A small-molecule ligand and the protein it binds are described below.
Small molecule (SMILES): CC(=O)N[C@H]1[C@H](O[C@H]2[C@H](O)[C@@H](NC(C)=O)CO[C@@H]2CO)O[C@H](CO)[C@@H](O)[C@@H]1O

Sequence of chain 1.A:
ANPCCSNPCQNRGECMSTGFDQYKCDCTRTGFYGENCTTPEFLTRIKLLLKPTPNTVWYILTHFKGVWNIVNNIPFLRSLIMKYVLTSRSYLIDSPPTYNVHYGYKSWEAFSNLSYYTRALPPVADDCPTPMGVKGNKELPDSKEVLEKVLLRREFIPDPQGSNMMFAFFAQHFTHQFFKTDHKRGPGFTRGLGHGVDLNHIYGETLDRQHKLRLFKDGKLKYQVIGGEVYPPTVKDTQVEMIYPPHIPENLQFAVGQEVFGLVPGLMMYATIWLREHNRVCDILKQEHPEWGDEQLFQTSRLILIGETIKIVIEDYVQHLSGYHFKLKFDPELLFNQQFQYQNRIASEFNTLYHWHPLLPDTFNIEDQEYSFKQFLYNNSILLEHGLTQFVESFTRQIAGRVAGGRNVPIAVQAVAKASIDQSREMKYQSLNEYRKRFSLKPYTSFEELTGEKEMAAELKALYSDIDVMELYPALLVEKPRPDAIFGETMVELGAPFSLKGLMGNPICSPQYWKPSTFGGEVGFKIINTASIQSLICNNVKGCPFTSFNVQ

Binding-site contacts:
Ligand atom C1 contacts residue TYR116 of chain 1.A at 3.9 Å (hydrophobic).
Ligand atom C6 contacts residue PHE189 of chain 1.A at 3.9 Å (hydrophobic).
Ligand atom O5 contacts residue ASN113 of chain 1.A at 2.3 Å (h-bond).
Ligand atom O6 contacts residue LEU207 of chain 1.B at 3.9 Å.
Ligand atom C1 contacts residue ARG185 of chain 1.A at 4.1 Å.
Ligand atom O5 contacts residue PHE189 of chain 1.A at 4.3 Å.
Ligand atom C4 contacts residue LEU207 of chain 1.B at 4.0 Å (hydrophobic).
Ligand atom C4 contacts residue ARG185 of chain 1.A at 4.0 Å.
Ligand atom O7 contacts residue ARG185 of chain 1.A at 2.4 Å (salt-bridge).
Ligand atom O3 contacts residue LEU207 of chain 1.B at 4.3 Å.
Ligand atom C5 contacts residue PHE189 of chain 1.A at 4.0 Å (hydrophobic).
Ligand atom O7 contacts residue ASN113 of chain 1.A at 3.6 Å.
Ligand atom C5 contacts residue ASN113 of chain 1.A at 3.6 Å.
Ligand atom C2 contacts residue LEU207 of chain 1.B at 4.3 Å (hydrophobic).
Ligand atom C2 contacts residue GLU109 of chain 1.A at 4.1 Å.
Ligand atom C1 contacts residue GLU109 of chain 1.A at 3.7 Å.
Ligand atom O4 contacts residue ARG185 of chain 1.A at 3.1 Å (salt-bridge).
Ligand atom C8 contacts residue PHE189 of chain 1.A at 3.9 Å (hydrophobic).
Ligand atom N2 contacts residue ASN113 of chain 1.A at 2.9 Å (h-bond).
Ligand atom C5 contacts residue TYR116 of chain 1.A at 4.3 Å (hydrophobic).
Ligand atom O7 contacts residue LEU207 of chain 1.B at 4.2 Å.
Ligand atom C8 contacts residue ARG185 of chain 1.A at 3.7 Å.
Ligand atom O5 contacts residue TYR116 of chain 1.A at 3.4 Å.
Ligand atom C2 contacts residue ARG185 of chain 1.A at 4.1 Å.
Ligand atom O5 contacts residue GLU109 of chain 1.A at 3.6 Å.
Ligand atom N2 contacts residue ARG185 of chain 1.A at 4.2 Å.
Ligand atom C2 contacts residue ASN113 of chain 1.A at 2.5 Å.
Ligand atom C3 contacts residue LEU207 of chain 1.B at 4.5 Å (hydrophobic).
Ligand atom O6 contacts residue TYR116 of chain 1.A at 3.8 Å.
Ligand atom C7 contacts residue ARG185 of chain 1.A at 3.5 Å.
Ligand atom C6 contacts residue TYR116 of chain 1.A at 3.5 Å (hydrophobic).
Ligand atom C7 contacts residue ASN113 of chain 1.A at 3.5 Å.
Ligand atom C1 contacts residue ASN113 of chain 1.A at 1.4 Å.
Ligand atom C3 contacts residue ASN113 of chain 1.A at 3.8 Å.
Ligand atom C3 contacts residue ARG185 of chain 1.A at 4.0 Å.
Ligand atom O6 contacts residue ASP208 of chain 1.B at 4.0 Å.
Ligand atom C5 contacts residue ARG185 of chain 1.A at 4.3 Å.
Ligand atom O5 contacts residue LEU207 of chain 1.B at 4.4 Å.
Ligand atom C4 contacts residue ASN113 of chain 1.A at 4.2 Å.
Ligand atom O7 contacts residue GLU109 of chain 1.A at 4.3 Å.

Sequence of chain 1.B:
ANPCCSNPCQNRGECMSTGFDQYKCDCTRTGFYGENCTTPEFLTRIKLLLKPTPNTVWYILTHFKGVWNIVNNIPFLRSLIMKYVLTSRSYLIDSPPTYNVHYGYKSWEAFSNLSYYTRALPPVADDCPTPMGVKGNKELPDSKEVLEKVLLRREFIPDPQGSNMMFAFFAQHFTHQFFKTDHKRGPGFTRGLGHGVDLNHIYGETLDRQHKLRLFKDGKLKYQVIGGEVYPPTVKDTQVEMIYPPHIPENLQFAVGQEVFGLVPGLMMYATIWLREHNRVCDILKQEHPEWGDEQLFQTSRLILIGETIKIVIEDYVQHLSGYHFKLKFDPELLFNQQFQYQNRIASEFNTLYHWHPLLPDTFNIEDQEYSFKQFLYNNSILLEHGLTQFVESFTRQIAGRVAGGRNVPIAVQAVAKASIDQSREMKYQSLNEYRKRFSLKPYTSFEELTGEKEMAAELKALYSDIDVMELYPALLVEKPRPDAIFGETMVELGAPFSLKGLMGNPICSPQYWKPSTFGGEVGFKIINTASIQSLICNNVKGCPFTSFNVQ